Sequence of chain 1.C:
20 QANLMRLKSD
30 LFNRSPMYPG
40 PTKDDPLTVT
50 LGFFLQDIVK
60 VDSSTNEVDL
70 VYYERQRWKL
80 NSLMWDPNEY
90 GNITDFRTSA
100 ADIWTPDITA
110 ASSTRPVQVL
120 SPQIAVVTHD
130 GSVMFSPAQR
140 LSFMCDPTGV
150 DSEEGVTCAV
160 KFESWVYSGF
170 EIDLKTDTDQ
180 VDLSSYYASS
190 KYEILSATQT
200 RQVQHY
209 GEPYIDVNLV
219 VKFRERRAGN

Sequence of chain 1.B:
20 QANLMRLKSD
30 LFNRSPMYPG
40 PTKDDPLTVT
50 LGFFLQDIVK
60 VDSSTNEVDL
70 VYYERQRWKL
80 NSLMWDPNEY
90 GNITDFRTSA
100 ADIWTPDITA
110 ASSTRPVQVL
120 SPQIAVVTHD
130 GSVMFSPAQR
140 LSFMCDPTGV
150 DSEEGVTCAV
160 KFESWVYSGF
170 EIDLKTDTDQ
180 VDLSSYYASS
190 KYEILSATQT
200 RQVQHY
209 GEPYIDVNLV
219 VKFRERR

Binding-site contacts:
Ligand atom O17 contacts residue VAL165 of chain 1.B at 4.0 Å.
Ligand atom C18 contacts residue MET133 of chain 1.C at 3.9 Å (hydrophobic).
Ligand atom C05 contacts residue TRP164 of chain 1.B at 3.9 Å (hydrophobic).
Ligand atom C03 contacts residue GLU162 of chain 1.B at 3.3 Å.
Ligand atom O24 contacts residue ARG96 of chain 1.C at 3.7 Å.
Ligand atom O24 contacts residue GLU210 of chain 1.B at 3.1 Å (salt-bridge).
Ligand atom C05 contacts residue TYR72 of chain 1.C at 3.9 Å (hydrophobic).
Ligand atom O17 contacts residue TRP164 of chain 1.B at 2.8 Å (h-bond).
Ligand atom O19 contacts residue VAL165 of chain 1.B at 3.9 Å.
Ligand atom C04 contacts residue TRP164 of chain 1.B at 3.5 Å (hydrophobic).
Ligand atom C05 contacts residue SER135 of chain 1.C at 4.0 Å.
Ligand atom O19 contacts residue MET133 of chain 1.C at 3.0 Å.
Ligand atom C27 contacts residue TYR205 of chain 1.B at 3.9 Å (hydrophobic).
Ligand atom O12 contacts residue ARG74 of chain 1.C at 3.3 Å (salt-bridge).
Ligand atom C03 contacts residue SER163 of chain 1.B at 4.1 Å.
Ligand atom O19 contacts residue VAL125 of chain 1.C at 3.6 Å.
Ligand atom C21 contacts residue VAL165 of chain 1.B at 4.0 Å (hydrophobic).
Ligand atom C14 contacts residue TYR72 of chain 1.C at 3.7 Å (hydrophobic).
Ligand atom O10 contacts residue TYR205 of chain 1.B at 3.8 Å.
Ligand atom C08 contacts residue TYR205 of chain 1.B at 3.8 Å (hydrophobic).
Ligand atom C27 contacts residue TYR212 of chain 1.B at 4.0 Å (hydrophobic).
Ligand atom C23 contacts residue ARG96 of chain 1.C at 3.3 Å.
Ligand atom C23 contacts residue GLU210 of chain 1.B at 3.5 Å.
Ligand atom C26 contacts residue SER167 of chain 1.B at 3.8 Å.
Ligand atom C01 contacts residue TYR212 of chain 1.B at 4.0 Å (hydrophobic).
Ligand atom O24 contacts residue TYR205 of chain 1.B at 3.5 Å (h-bond).
Ligand atom O22 contacts residue ARG96 of chain 1.C at 3.4 Å (salt-bridge).
Ligand atom C20 contacts residue VAL165 of chain 1.B at 3.8 Å (hydrophobic).
Ligand atom C21 contacts residue ARG96 of chain 1.C at 3.8 Å.
Ligand atom C14 contacts residue SER135 of chain 1.C at 3.6 Å.
Ligand atom C18 contacts residue TRP164 of chain 1.B at 3.7 Å (hydrophobic).
Ligand atom C03 contacts residue TRP164 of chain 1.B at 3.7 Å (hydrophobic).
Ligand atom C16 contacts residue TRP164 of chain 1.B at 3.2 Å (hydrophobic).
Ligand atom C25 contacts residue ARG96 of chain 1.C at 3.9 Å.
Ligand atom C25 contacts residue TYR205 of chain 1.B at 3.5 Å (hydrophobic).
Ligand atom C18 contacts residue VAL165 of chain 1.B at 3.8 Å (hydrophobic).
Ligand atom N02 contacts residue TRP164 of chain 1.B at 4.0 Å.
Ligand atom C03 contacts residue TYR212 of chain 1.B at 4.0 Å (hydrophobic).
Ligand atom C11 contacts residue ARG74 of chain 1.C at 3.5 Å.
Ligand atom C26 contacts residue TYR205 of chain 1.B at 3.7 Å (hydrophobic).

A protein and the small-molecule ligand that binds it are described below.
Small molecule (SMILES): C[N+]1(C)CCc2cc3c(cc2[C@H]1[C@@H]1OC(=O)c2c1ccc1c2OCO1)OCO3